This protein binds this small molecule.
Small molecule (SMILES): CC(=O)N[C@H]1[C@H](O[C@H]2[C@H](O)[C@@H](NC(C)=O)CO[C@@H]2CO)O[C@H](CO)[C@@H](O[C@@H]2O[C@H](CO)[C@@H](O)[C@H](O)[C@@H]2O)[C@@H]1O

Sequence of chain 43.E:
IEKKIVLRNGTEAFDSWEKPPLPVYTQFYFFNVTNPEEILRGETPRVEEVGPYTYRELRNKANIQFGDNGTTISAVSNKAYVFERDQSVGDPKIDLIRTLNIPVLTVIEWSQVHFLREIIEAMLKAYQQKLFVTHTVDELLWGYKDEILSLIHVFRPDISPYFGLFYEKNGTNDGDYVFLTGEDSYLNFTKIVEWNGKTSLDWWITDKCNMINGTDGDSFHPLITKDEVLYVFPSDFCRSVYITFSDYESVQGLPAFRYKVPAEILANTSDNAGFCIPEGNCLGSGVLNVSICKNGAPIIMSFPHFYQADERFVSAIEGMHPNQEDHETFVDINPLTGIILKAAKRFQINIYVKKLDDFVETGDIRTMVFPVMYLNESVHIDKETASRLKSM

Binding-site contacts:
Ligand atom C6 contacts residue ASP283 of chain 43.E at 3.8 Å.
Ligand atom O7 contacts residue LYS220 of chain 43.E at 4.0 Å.
Ligand atom C3 contacts residue MET223 of chain 43.E at 3.7 Å (hydrophobic).
Ligand atom O6 contacts residue ASP283 of chain 43.E at 3.8 Å.
Ligand atom C1 contacts residue LYS220 of chain 43.E at 4.0 Å.
Ligand atom C8 contacts residue SER252 of chain 43.E at 3.4 Å.
Ligand atom C1 contacts residue ASN225 of chain 43.E at 1.4 Å.
Ligand atom C3 contacts residue ASN225 of chain 43.E at 3.8 Å.
Ligand atom C2 contacts residue ASN225 of chain 43.E at 2.5 Å.
Ligand atom N2 contacts residue ASN225 of chain 43.E at 3.0 Å (h-bond).
Ligand atom O5 contacts residue ASN225 of chain 43.E at 2.3 Å (h-bond).
Ligand atom C4 contacts residue ASN225 of chain 43.E at 4.2 Å.
Ligand atom O7 contacts residue ASN225 of chain 43.E at 2.9 Å (h-bond).
Ligand atom C2 contacts residue ASP283 of chain 43.E at 3.8 Å.
Ligand atom O7 contacts residue MET223 of chain 43.E at 3.5 Å.
Ligand atom O3 contacts residue LYS220 of chain 43.E at 3.8 Å.
Ligand atom O7 contacts residue SER252 of chain 43.E at 2.9 Å (h-bond).
Ligand atom C7 contacts residue MET223 of chain 43.E at 3.6 Å (hydrophobic).
Ligand atom C8 contacts residue ARG251 of chain 43.E at 3.5 Å.
Ligand atom C7 contacts residue ASN225 of chain 43.E at 3.2 Å.
Ligand atom C7 contacts residue SER252 of chain 43.E at 3.5 Å.
Ligand atom N2 contacts residue MET223 of chain 43.E at 3.8 Å.
Ligand atom N2 contacts residue LYS220 of chain 43.E at 4.1 Å.
Ligand atom O4 contacts residue MET223 of chain 43.E at 3.7 Å.
Ligand atom O3 contacts residue ASP283 of chain 43.E at 4.3 Å.
Ligand atom O7 contacts residue ARG251 of chain 43.E at 4.3 Å.
Ligand atom C5 contacts residue MET223 of chain 43.E at 4.0 Å (hydrophobic).
Ligand atom C1 contacts residue LYS220 of chain 43.E at 4.2 Å.
Ligand atom C5 contacts residue ASN225 of chain 43.E at 3.6 Å.
Ligand atom O4 contacts residue LYS220 of chain 43.E at 4.2 Å.
Ligand atom C2 contacts residue LYS220 of chain 43.E at 3.7 Å.
Ligand atom C4 contacts residue MET223 of chain 43.E at 4.0 Å (hydrophobic).
Ligand atom C7 contacts residue ARG251 of chain 43.E at 4.0 Å.
Ligand atom C6 contacts residue LYS220 of chain 43.E at 4.0 Å.
Ligand atom O5 contacts residue LYS220 of chain 43.E at 3.4 Å.
Ligand atom C3 contacts residue LYS220 of chain 43.E at 4.1 Å.
Ligand atom C5 contacts residue LYS220 of chain 43.E at 4.0 Å.
Ligand atom O6 contacts residue TYR243 of chain 43.E at 4.0 Å.
Ligand atom C8 contacts residue MET223 of chain 43.E at 3.3 Å (hydrophobic).
Ligand atom C4 contacts residue LYS220 of chain 43.E at 3.4 Å.